Sequence of chain 1.D:
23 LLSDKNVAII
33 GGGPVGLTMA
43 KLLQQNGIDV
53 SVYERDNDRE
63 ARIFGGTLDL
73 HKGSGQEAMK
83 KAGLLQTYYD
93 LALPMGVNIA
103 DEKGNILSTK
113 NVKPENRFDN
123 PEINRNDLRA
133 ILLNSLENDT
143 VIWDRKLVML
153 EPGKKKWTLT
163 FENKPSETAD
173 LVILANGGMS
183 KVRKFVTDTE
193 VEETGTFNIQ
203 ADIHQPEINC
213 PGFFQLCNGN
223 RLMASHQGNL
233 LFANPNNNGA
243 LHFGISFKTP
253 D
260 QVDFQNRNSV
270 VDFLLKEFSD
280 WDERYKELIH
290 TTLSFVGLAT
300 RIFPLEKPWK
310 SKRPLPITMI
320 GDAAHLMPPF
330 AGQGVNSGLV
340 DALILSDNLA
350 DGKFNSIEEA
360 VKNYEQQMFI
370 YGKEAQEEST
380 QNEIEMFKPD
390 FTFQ

This protein binds this small molecule.
Small molecule (SMILES): CN(C)[C@@H]1C(O)=C(C(N)=O)C(=O)[C@@]2(O)C(O)=C3C(=O)c4c(O)ccc(I)c4C[C@H]3C[C@@H]12

Binding-site contacts:
Ligand atom C21 contacts residue PHE234 of chain 1.D at 3.9 Å (hydrophobic).
Ligand atom O3 contacts residue GLY246 of chain 1.D at 3.2 Å.
Ligand atom N21 contacts residue ASN236 of chain 1.D at 3.7 Å.
Ligand atom C42 contacts residue SER248 of chain 1.D at 3.6 Å.
Ligand atom O11 contacts residue GLY331 of chain 1.D at 3.5 Å.
Ligand atom C41 contacts residue PRO328 of chain 1.D at 3.6 Å (hydrophobic).
Ligand atom C43 contacts residue PRO328 of chain 1.D at 3.1 Å (hydrophobic).
Ligand atom C5A contacts residue PRO328 of chain 1.D at 3.6 Å (hydrophobic).
Ligand atom C42 contacts residue GLN202 of chain 1.D at 3.0 Å.
Ligand atom O21 contacts residue PHE234 of chain 1.D at 3.1 Å (h-bond).
Ligand atom C7 contacts residue PHE329 of chain 1.D at 3.3 Å (hydrophobic).
Ligand atom O12 contacts residue ARG223 of chain 1.D at 3.9 Å.
Ligand atom C10 contacts residue GLY331 of chain 1.D at 3.6 Å.
Ligand atom C5 contacts residue PHE234 of chain 1.D at 3.5 Å (hydrophobic).
Ligand atom N4 contacts residue GLN202 of chain 1.D at 3.8 Å.
Ligand atom C12 contacts residue FAD1 of chain 1.T at 3.3 Å.
Ligand atom O12 contacts residue FAD1 of chain 1.T at 2.5 Å (h-bond).
Ligand atom C5 contacts residue PRO328 of chain 1.D at 3.9 Å (hydrophobic).
Ligand atom O1 contacts residue ARG223 of chain 1.D at 2.9 Å (salt-bridge).
Ligand atom O21 contacts residue PHE245 of chain 1.D at 3.9 Å.
Ligand atom C8 contacts residue PHE329 of chain 1.D at 3.8 Å (hydrophobic).
Ligand atom C1A contacts residue GLY331 of chain 1.D at 3.8 Å.
Ligand atom O21 contacts residue ALA235 of chain 1.D at 3.6 Å (h-bond).
Ligand atom O10 contacts residue GLY331 of chain 1.D at 3.2 Å.
Ligand atom I7 contacts residue MET385 of chain 1.D at 3.7 Å.
Ligand atom O3 contacts residue PHE234 of chain 1.D at 3.6 Å.
Ligand atom O21 contacts residue HIS244 of chain 1.D at 3.4 Å (h-bond).
Ligand atom I7 contacts residue PHE329 of chain 1.D at 3.9 Å.
Ligand atom C11 contacts residue GLY331 of chain 1.D at 3.6 Å.
Ligand atom C42 contacts residue PHE234 of chain 1.D at 3.8 Å (hydrophobic).
Ligand atom C3 contacts residue PHE234 of chain 1.D at 3.5 Å (hydrophobic).
Ligand atom O21 contacts residue GLY246 of chain 1.D at 3.7 Å.
Ligand atom C1C contacts residue FAD1 of chain 1.T at 3.9 Å.
Ligand atom C4 contacts residue PHE234 of chain 1.D at 3.6 Å (hydrophobic).
Ligand atom O11 contacts residue FAD1 of chain 1.T at 3.9 Å.
Ligand atom O1C contacts residue FAD1 of chain 1.T at 3.1 Å (h-bond).
Ligand atom C6 contacts residue PHE234 of chain 1.D at 3.8 Å (hydrophobic).
Ligand atom O3 contacts residue GLN202 of chain 1.D at 3.3 Å (h-bond).
Ligand atom C61 contacts residue PHE329 of chain 1.D at 3.5 Å (hydrophobic).
Ligand atom C2 contacts residue PHE234 of chain 1.D at 3.7 Å (hydrophobic).